Binding-site contacts:
Ligand atom O5 contacts residue ASN137 of chain 1.B at 4.1 Å.
Ligand atom C5 contacts residue ASN137 of chain 1.B at 4.4 Å.
Ligand atom C8 contacts residue CYS15 of chain 1.B at 3.3 Å (hydrophobic).
Ligand atom C1 contacts residue ASN17 of chain 1.B at 1.5 Å.
Ligand atom C8 contacts residue VAL16 of chain 1.B at 4.1 Å (hydrophobic).
Ligand atom O7 contacts residue ASN17 of chain 1.B at 3.2 Å (h-bond).
Ligand atom C1 contacts residue ASN137 of chain 1.B at 3.9 Å.
Ligand atom O5 contacts residue ASN17 of chain 1.B at 2.5 Å (h-bond).
Ligand atom C2 contacts residue ASN17 of chain 1.B at 2.5 Å.
Ligand atom C5 contacts residue ASN17 of chain 1.B at 3.8 Å.
Ligand atom C3 contacts residue ASN17 of chain 1.B at 3.9 Å.
Ligand atom C7 contacts residue ASN17 of chain 1.B at 3.2 Å.
Ligand atom C8 contacts residue ASN17 of chain 1.B at 4.0 Å.
Ligand atom C4 contacts residue ASN17 of chain 1.B at 4.3 Å.
Ligand atom N2 contacts residue ASN17 of chain 1.B at 2.9 Å (h-bond).

Sequence of chain 1.B:
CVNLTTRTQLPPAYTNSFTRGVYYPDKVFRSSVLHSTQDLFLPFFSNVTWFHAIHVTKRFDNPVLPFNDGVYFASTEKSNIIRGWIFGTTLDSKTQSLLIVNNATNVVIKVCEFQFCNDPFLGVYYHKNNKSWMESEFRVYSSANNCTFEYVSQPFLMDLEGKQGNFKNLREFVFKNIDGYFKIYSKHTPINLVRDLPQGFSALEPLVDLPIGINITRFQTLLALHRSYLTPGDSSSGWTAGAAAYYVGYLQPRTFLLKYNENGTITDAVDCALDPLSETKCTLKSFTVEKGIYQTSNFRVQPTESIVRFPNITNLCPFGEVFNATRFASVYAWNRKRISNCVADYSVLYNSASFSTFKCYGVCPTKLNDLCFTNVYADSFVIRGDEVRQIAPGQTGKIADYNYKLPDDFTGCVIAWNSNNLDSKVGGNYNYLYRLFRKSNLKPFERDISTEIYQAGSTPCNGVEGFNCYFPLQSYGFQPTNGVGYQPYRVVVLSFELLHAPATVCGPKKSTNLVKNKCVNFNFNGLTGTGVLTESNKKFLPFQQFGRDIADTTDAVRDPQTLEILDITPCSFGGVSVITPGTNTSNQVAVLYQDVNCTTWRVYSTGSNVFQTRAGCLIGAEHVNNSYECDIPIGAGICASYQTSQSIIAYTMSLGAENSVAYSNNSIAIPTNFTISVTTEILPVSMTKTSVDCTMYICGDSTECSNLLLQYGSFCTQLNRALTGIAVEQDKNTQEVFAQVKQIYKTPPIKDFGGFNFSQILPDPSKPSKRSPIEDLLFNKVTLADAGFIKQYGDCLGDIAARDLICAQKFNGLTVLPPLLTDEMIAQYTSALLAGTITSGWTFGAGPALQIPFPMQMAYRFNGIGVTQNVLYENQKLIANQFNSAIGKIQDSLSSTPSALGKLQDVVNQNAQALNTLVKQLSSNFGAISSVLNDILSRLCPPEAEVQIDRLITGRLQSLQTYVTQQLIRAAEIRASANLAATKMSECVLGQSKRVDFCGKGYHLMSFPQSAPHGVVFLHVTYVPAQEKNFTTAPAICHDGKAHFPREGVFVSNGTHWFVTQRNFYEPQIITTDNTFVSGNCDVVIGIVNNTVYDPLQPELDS

A small-molecule ligand and the protein it binds are described below.
Small molecule (SMILES): CC(=O)N[C@@H]1[C@@H](O)[C@H](O)[C@@H](CO)O[C@H]1O